The protein below binds the small molecule below.
Small molecule (SMILES): [H]/N=C(\N)c1ccc(/C=N/OCC(=O)O)cc1

Sequence of chain 1.A:
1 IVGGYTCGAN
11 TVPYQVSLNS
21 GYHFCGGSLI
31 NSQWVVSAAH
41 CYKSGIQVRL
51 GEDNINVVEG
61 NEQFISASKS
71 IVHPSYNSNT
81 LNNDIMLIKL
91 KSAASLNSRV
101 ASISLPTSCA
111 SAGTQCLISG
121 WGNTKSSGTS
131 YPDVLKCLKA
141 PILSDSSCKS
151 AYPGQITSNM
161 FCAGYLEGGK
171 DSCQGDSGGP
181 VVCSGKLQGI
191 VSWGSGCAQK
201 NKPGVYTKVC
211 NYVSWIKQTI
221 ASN

Binding-site contacts:
Ligand atom C10 contacts residue GLY194 of chain 1.A at 3.7 Å.
Ligand atom O2 contacts residue SER177 of chain 1.A at 2.6 Å (h-bond).
Ligand atom C8 contacts residue GLN174 of chain 1.A at 3.9 Å.
Ligand atom C9 contacts residue GLN174 of chain 1.A at 3.1 Å.
Ligand atom N1 contacts residue SER172 of chain 1.A at 2.8 Å (h-bond).
Ligand atom O2 contacts residue GLY175 of chain 1.A at 2.9 Å (h-bond).
Ligand atom C4 contacts residue SER192 of chain 1.A at 3.8 Å.
Ligand atom O3 contacts residue GLY175 of chain 1.A at 3.7 Å.
Ligand atom C7 contacts residue GLN174 of chain 1.A at 3.9 Å.
Ligand atom C10 contacts residue TRP193 of chain 1.A at 3.9 Å (hydrophobic).
Ligand atom N3 contacts residue GLY194 of chain 1.A at 3.9 Å.
Ligand atom C2 contacts residue SER172 of chain 1.A at 3.9 Å.
Ligand atom C6 contacts residue SER192 of chain 1.A at 3.7 Å.
Ligand atom C1 contacts residue TRP193 of chain 1.A at 3.8 Å (hydrophobic).
Ligand atom C8 contacts residue SER177 of chain 1.A at 3.6 Å.
Ligand atom C1 contacts residue GLY196 of chain 1.A at 3.8 Å.
Ligand atom C3 contacts residue TRP193 of chain 1.A at 3.9 Å (hydrophobic).
Ligand atom C2 contacts residue TRP193 of chain 1.A at 3.8 Å (hydrophobic).
Ligand atom C10 contacts residue GLN174 of chain 1.A at 3.8 Å.
Ligand atom C10 contacts residue GLY196 of chain 1.A at 3.3 Å.
Ligand atom N3 contacts residue GLY196 of chain 1.A at 2.8 Å (h-bond).
Ligand atom C6 contacts residue SER177 of chain 1.A at 3.0 Å.
Ligand atom N1 contacts residue TRP193 of chain 1.A at 3.9 Å.
Ligand atom C3 contacts residue VAL191 of chain 1.A at 3.8 Å (hydrophobic).
Ligand atom O2 contacts residue GLN174 of chain 1.A at 3.4 Å.
Ligand atom N3 contacts residue CYS197 of chain 1.A at 3.7 Å.
Ligand atom N3 contacts residue ASP171 of chain 1.A at 2.8 Å (salt-bridge).
Ligand atom C2 contacts residue GLY194 of chain 1.A at 3.9 Å.
Ligand atom C8 contacts residue GLY175 of chain 1.A at 3.6 Å.
Ligand atom N2 contacts residue SER177 of chain 1.A at 3.5 Å (h-bond).
Ligand atom O1 contacts residue SER177 of chain 1.A at 3.2 Å (h-bond).
Ligand atom C4 contacts residue VAL191 of chain 1.A at 3.7 Å (hydrophobic).
Ligand atom C1 contacts residue ASP171 of chain 1.A at 3.5 Å.
Ligand atom N3 contacts residue SER172 of chain 1.A at 3.4 Å (h-bond).
Ligand atom N1 contacts residue ASP171 of chain 1.A at 2.9 Å (salt-bridge).
Ligand atom O1 contacts residue HIS40 of chain 1.A at 3.7 Å.
Ligand atom N2 contacts residue GLN174 of chain 1.A at 3.6 Å (h-bond).
Ligand atom N1 contacts residue GLY204 of chain 1.A at 3.4 Å.
Ligand atom C1 contacts residue SER172 of chain 1.A at 3.2 Å.
Ligand atom C3 contacts residue SER172 of chain 1.A at 3.7 Å.